Binding-site contacts:
Ligand atom C1 contacts residue ASN14 of chain 1.A at 1.4 Å.
Ligand atom O7 contacts residue GLY10 of chain 1.A at 3.4 Å.
Ligand atom C8 contacts residue LEU39 of chain 1.A at 3.8 Å (hydrophobic).
Ligand atom C7 contacts residue ASN14 of chain 1.A at 3.9 Å.
Ligand atom O7 contacts residue PHE9 of chain 1.A at 4.4 Å.
Ligand atom C5 contacts residue ASN14 of chain 1.A at 3.6 Å.
Ligand atom C7 contacts residue VAL38 of chain 1.A at 4.0 Å (hydrophobic).
Ligand atom C3 contacts residue ASN14 of chain 1.A at 3.8 Å.
Ligand atom C8 contacts residue PHE13 of chain 1.A at 4.0 Å (hydrophobic).
Ligand atom C7 contacts residue GLY10 of chain 1.A at 3.7 Å.
Ligand atom C2 contacts residue ASN14 of chain 1.A at 2.5 Å.
Ligand atom O3 contacts residue VAL38 of chain 1.A at 3.5 Å.
Ligand atom O7 contacts residue VAL38 of chain 1.A at 4.2 Å.
Ligand atom C8 contacts residue GLY10 of chain 1.A at 3.9 Å.
Ligand atom N2 contacts residue ASN14 of chain 1.A at 3.0 Å (h-bond).
Ligand atom O7 contacts residue ASN14 of chain 1.A at 4.1 Å.
Ligand atom C8 contacts residue PHE9 of chain 1.A at 3.9 Å (hydrophobic).
Ligand atom N2 contacts residue GLY10 of chain 1.A at 4.4 Å.
Ligand atom O5 contacts residue ASN14 of chain 1.A at 2.2 Å (h-bond).
Ligand atom C4 contacts residue ASN14 of chain 1.A at 4.2 Å.
Ligand atom C7 contacts residue PHE9 of chain 1.A at 4.5 Å (hydrophobic).
Ligand atom C8 contacts residue VAL38 of chain 1.A at 4.0 Å (hydrophobic).

Sequence of chain 1.A:
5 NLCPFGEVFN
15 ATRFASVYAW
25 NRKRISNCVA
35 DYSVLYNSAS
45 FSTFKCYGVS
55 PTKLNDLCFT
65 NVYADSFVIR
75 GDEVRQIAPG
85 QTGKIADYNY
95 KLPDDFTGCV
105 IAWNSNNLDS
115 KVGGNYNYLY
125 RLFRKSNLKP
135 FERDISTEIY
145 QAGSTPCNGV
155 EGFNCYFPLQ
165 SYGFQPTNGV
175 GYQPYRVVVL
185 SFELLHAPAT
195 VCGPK

This small molecule binds to this protein.
Small molecule (SMILES): CC(=O)N[C@@H]1[C@@H](O)[C@H](O)[C@@H](CO)O[C@H]1O